This small molecule binds to this protein.
Small molecule (SMILES): CC(=O)NCCCC[C@H](N)C(=O)N[C@@H](CO)C(=O)N[C@@H](C)C(=O)N1CCC[C@H]1C(=O)N[C@@H](C)C=O

Sequence of chain 3.A:
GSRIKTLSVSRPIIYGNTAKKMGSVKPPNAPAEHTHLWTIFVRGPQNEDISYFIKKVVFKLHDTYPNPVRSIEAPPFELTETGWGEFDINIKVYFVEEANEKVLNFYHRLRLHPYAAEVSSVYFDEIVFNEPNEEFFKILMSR

Binding-site contacts:
Ligand atom CH3 contacts residue HIS37 of chain 3.A at 3.4 Å.
Ligand atom CE contacts residue GLY88 of chain 3.A at 3.7 Å.
Ligand atom N contacts residue ASP66 of chain 3.C at 3.3 Å (salt-bridge).
Ligand atom CE contacts residue THR67 of chain 3.A at 3.8 Å.
Ligand atom CH3 contacts residue TYR68 of chain 3.A at 3.5 Å (hydrophobic).
Ligand atom N contacts residue TRP87 of chain 3.A at 3.8 Å.
Ligand atom CG contacts residue TRP87 of chain 3.A at 3.5 Å (hydrophobic).
Ligand atom N contacts residue HIS116 of chain 3.A at 3.7 Å.
Ligand atom OH contacts residue GLY86 of chain 3.A at 2.9 Å.
Ligand atom N contacts residue GLU89 of chain 3.A at 2.9 Å (salt-bridge).
Ligand atom CD contacts residue THR67 of chain 3.A at 3.5 Å.
Ligand atom CG contacts residue GLU89 of chain 3.A at 3.6 Å.
Ligand atom CB contacts residue HIS65 of chain 3.A at 3.7 Å.
Ligand atom N contacts residue GLU89 of chain 3.A at 3.8 Å.
Ligand atom C contacts residue GLU89 of chain 3.A at 3.3 Å.
Ligand atom O contacts residue HIS116 of chain 3.A at 3.4 Å.
Ligand atom CA contacts residue TRP87 of chain 3.A at 3.6 Å (hydrophobic).
Ligand atom CD contacts residue PHE90 of chain 3.A at 3.7 Å (hydrophobic).
Ligand atom NZ contacts residue THR67 of chain 3.A at 2.8 Å (h-bond).
Ligand atom OH contacts residue GLY88 of chain 3.A at 3.2 Å (h-bond).
Ligand atom CA contacts residue GLU89 of chain 3.A at 2.8 Å.
Ligand atom CH3 contacts residue TRP87 of chain 3.A at 3.6 Å (hydrophobic).
Ligand atom O contacts residue PRO117 of chain 3.A at 3.3 Å.
Ligand atom CB contacts residue ASP66 of chain 3.C at 3.6 Å.
Ligand atom CH contacts residue TYR68 of chain 3.A at 3.5 Å (hydrophobic).
Ligand atom CG contacts residue HIS39 of chain 3.A at 3.8 Å.
Ligand atom O contacts residue ASP66 of chain 3.C at 3.6 Å.
Ligand atom N contacts residue SO41 of chain 3.I at 2.6 Å (h-bond).
Ligand atom CE contacts residue TRP87 of chain 3.A at 3.7 Å (hydrophobic).
Ligand atom CB contacts residue GLU89 of chain 3.A at 3.7 Å.
Ligand atom O contacts residue GLY88 of chain 3.A at 3.5 Å.
Ligand atom OH contacts residue TRP87 of chain 3.A at 2.3 Å (h-bond).
Ligand atom CA contacts residue SO41 of chain 3.I at 3.6 Å.
Ligand atom OH contacts residue TYR68 of chain 3.A at 3.5 Å (h-bond).
Ligand atom CD contacts residue HIS65 of chain 3.A at 3.6 Å.
Ligand atom CD contacts residue TRP87 of chain 3.A at 3.3 Å (hydrophobic).
Ligand atom CE contacts residue PHE90 of chain 3.A at 3.8 Å (hydrophobic).
Ligand atom CH contacts residue TRP87 of chain 3.A at 3.3 Å (hydrophobic).
Ligand atom NZ contacts residue TRP87 of chain 3.A at 3.6 Å (h-bond).
Ligand atom O contacts residue GLU89 of chain 3.A at 2.9 Å (salt-bridge).

Sequence of chain 3.C:
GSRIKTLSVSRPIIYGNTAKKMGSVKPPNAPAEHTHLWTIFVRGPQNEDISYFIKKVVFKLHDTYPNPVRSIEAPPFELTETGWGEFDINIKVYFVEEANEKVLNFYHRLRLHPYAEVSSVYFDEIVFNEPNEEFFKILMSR